Binding-site contacts:
Ligand atom C18 contacts residue MET275 of chain 1.A at 3.6 Å (hydrophobic).
Ligand atom C16 contacts residue PHE258 of chain 1.A at 3.5 Å (hydrophobic).
Ligand atom C01 contacts residue LEU197 of chain 1.A at 3.7 Å (hydrophobic).
Ligand atom N02 contacts residue LEU197 of chain 1.A at 3.6 Å.
Ligand atom C32 contacts residue PHE291 of chain 1.A at 3.5 Å (hydrophobic).
Ligand atom F27 contacts residue GLU283 of chain 1.A at 3.5 Å.
Ligand atom C21 contacts residue GLY287 of chain 1.A at 3.5 Å.
Ligand atom C25 contacts residue GLU283 of chain 1.A at 3.7 Å.
Ligand atom C25 contacts residue PRO274 of chain 1.A at 3.6 Å (hydrophobic).
Ligand atom C18 contacts residue TYR255 of chain 1.A at 3.0 Å (hydrophobic).
Ligand atom C21 contacts residue TYR255 of chain 1.A at 3.6 Å (hydrophobic).
Ligand atom C11 contacts residue SER239 of chain 1.A at 3.7 Å.
Ligand atom N20 contacts residue GLY287 of chain 1.A at 3.5 Å (h-bond).
Ligand atom C26 contacts residue PRO274 of chain 1.A at 3.6 Å (hydrophobic).
Ligand atom C19 contacts residue MET275 of chain 1.A at 3.7 Å (hydrophobic).
Ligand atom C12 contacts residue GLN288 of chain 1.A at 3.7 Å.
Ligand atom N13 contacts residue ILE254 of chain 1.A at 3.8 Å.
Ligand atom N13 contacts residue GLN288 of chain 1.A at 3.4 Å (h-bond).
Ligand atom C11 contacts residue VAL240 of chain 1.A at 3.8 Å (hydrophobic).
Ligand atom C23 contacts residue TYR255 of chain 1.A at 3.4 Å (hydrophobic).
Ligand atom N31 contacts residue GLY287 of chain 1.A at 3.5 Å.
Ligand atom C17 contacts residue GLN288 of chain 1.A at 3.7 Å.
Ligand atom C07 contacts residue HIS87 of chain 1.A at 3.7 Å.
Ligand atom C30 contacts residue MET275 of chain 1.A at 3.7 Å (hydrophobic).
Ligand atom O15 contacts residue ILE254 of chain 1.A at 3.4 Å.
Ligand atom C14 contacts residue ILE254 of chain 1.A at 3.7 Å (hydrophobic).
Ligand atom F29 contacts residue PRO274 of chain 1.A at 3.4 Å.
Ligand atom C25 contacts residue LYS280 of chain 1.A at 3.5 Å.
Ligand atom C33 contacts residue PHE291 of chain 1.A at 3.7 Å (hydrophobic).
Ligand atom N22 contacts residue GLY287 of chain 1.A at 3.6 Å.
Ligand atom C24 contacts residue TYR255 of chain 1.A at 3.6 Å (hydrophobic).
Ligand atom C12 contacts residue ILE254 of chain 1.A at 3.5 Å (hydrophobic).
Ligand atom C23 contacts residue GLY287 of chain 1.A at 3.7 Å.
Ligand atom N22 contacts residue TYR255 of chain 1.A at 2.6 Å (h-bond).
Ligand atom F27 contacts residue PRO274 of chain 1.A at 3.3 Å.
Ligand atom C11 contacts residue ILE254 of chain 1.A at 3.6 Å (hydrophobic).
Ligand atom C30 contacts residue GLY287 of chain 1.A at 3.6 Å.
Ligand atom O15 contacts residue PHE258 of chain 1.A at 3.2 Å.
Ligand atom C17 contacts residue PHE258 of chain 1.A at 3.5 Å (hydrophobic).
Ligand atom C06 contacts residue TYR86 of chain 1.A at 3.7 Å (hydrophobic).

Sequence of chain 1.A:
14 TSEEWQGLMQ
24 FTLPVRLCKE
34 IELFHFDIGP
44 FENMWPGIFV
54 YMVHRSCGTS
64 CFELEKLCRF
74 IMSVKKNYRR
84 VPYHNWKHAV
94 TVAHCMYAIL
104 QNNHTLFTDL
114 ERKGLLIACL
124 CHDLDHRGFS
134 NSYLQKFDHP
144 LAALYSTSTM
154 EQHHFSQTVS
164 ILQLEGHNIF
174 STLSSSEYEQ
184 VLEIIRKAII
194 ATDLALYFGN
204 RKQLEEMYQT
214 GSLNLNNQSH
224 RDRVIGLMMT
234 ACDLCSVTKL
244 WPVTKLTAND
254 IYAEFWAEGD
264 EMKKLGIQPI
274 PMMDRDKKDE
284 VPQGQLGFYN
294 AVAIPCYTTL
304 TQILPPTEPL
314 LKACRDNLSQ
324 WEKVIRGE

The small molecule below binds the protein below.
Small molecule (SMILES): CNc1cc(-c2cccnc2Oc2ccc(Nc3nc4ccc(F)c(F)c4[nH]3)cc2)ccn1